Sequence of chain 2.A:
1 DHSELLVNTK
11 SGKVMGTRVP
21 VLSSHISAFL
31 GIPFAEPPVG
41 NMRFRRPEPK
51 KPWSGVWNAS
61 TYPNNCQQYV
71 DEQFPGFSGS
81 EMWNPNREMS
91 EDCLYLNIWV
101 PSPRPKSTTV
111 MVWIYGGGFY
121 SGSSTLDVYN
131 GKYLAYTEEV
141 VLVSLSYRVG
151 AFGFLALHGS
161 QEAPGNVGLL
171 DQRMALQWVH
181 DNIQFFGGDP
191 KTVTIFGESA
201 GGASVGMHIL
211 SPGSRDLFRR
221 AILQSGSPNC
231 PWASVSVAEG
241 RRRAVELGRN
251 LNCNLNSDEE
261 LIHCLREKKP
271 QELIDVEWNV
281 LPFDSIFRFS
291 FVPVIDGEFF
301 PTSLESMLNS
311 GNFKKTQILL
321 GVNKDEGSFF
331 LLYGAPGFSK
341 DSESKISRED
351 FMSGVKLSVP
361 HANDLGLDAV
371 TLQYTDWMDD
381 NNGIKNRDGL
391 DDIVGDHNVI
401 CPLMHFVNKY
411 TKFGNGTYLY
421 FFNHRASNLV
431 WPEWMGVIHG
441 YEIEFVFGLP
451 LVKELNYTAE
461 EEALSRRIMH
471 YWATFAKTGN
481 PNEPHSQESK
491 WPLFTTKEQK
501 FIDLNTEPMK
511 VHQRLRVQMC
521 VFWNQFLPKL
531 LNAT

The protein below binds the small molecule below.
Small molecule (SMILES): O=C(NCCCCCCNc1c2c(nc3ccccc13)CCCC2)c1cccnc1

Binding-site contacts:
Ligand atom C10 contacts residue PHE329 of chain 2.A at 3.4 Å (hydrophobic).
Ligand atom O1 contacts residue GLN73 of chain 2.A at 3.9 Å.
Ligand atom C10 contacts residue TRP431 of chain 2.A at 3.4 Å (hydrophobic).
Ligand atom C11 contacts residue TRP83 of chain 2.A at 3.4 Å (hydrophobic).
Ligand atom C8 contacts residue TYR441 of chain 2.A at 3.7 Å (hydrophobic).
Ligand atom N1 contacts residue TRP83 of chain 2.A at 3.8 Å.
Ligand atom C19 contacts residue ASP71 of chain 2.A at 3.7 Å.
Ligand atom C22 contacts residue TYR69 of chain 2.A at 3.5 Å (hydrophobic).
Ligand atom C12 contacts residue TRP83 of chain 2.A at 3.3 Å (hydrophobic).
Ligand atom C25 contacts residue GLN73 of chain 2.A at 3.6 Å.
Ligand atom C11 contacts residue PHE329 of chain 2.A at 3.5 Å (hydrophobic).
Ligand atom C19 contacts residue TYR69 of chain 2.A at 3.6 Å (hydrophobic).
Ligand atom C8 contacts residue ILE438 of chain 2.A at 3.7 Å (hydrophobic).
Ligand atom N3 contacts residue TYR69 of chain 2.A at 3.8 Å.
Ligand atom C7 contacts residue TRP83 of chain 2.A at 3.4 Å (hydrophobic).
Ligand atom C14 contacts residue TYR120 of chain 2.A at 3.8 Å (hydrophobic).
Ligand atom C1 contacts residue HIS439 of chain 2.A at 3.6 Å.
Ligand atom O1 contacts residue ASP71 of chain 2.A at 3.5 Å.
Ligand atom C7 contacts residue HIS439 of chain 2.A at 3.6 Å.
Ligand atom C15 contacts residue TYR120 of chain 2.A at 3.4 Å (hydrophobic).
Ligand atom C5 contacts residue TRP83 of chain 2.A at 3.8 Å (hydrophobic).
Ligand atom O1 contacts residue GLU72 of chain 2.A at 2.9 Å (salt-bridge).
Ligand atom C9 contacts residue TRP431 of chain 2.A at 3.5 Å (hydrophobic).
Ligand atom N1 contacts residue HIS439 of chain 2.A at 2.8 Å (h-bond).
Ligand atom C9 contacts residue PHE329 of chain 2.A at 3.6 Å (hydrophobic).
Ligand atom C16 contacts residue TYR120 of chain 2.A at 3.2 Å (hydrophobic).
Ligand atom C20 contacts residue TYR69 of chain 2.A at 3.7 Å (hydrophobic).
Ligand atom C17 contacts residue TYR120 of chain 2.A at 3.3 Å (hydrophobic).
Ligand atom C8 contacts residue HIS439 of chain 2.A at 3.5 Å.
Ligand atom O1 contacts residue TYR69 of chain 2.A at 3.6 Å.
Ligand atom N2 contacts residue TRP83 of chain 2.A at 3.6 Å.
Ligand atom C12 contacts residue PHE329 of chain 2.A at 3.7 Å (hydrophobic).
Ligand atom O1 contacts residue VAL70 of chain 2.A at 3.6 Å.
Ligand atom C8 contacts residue PHE329 of chain 2.A at 3.7 Å (hydrophobic).
Ligand atom C14 contacts residue PHE329 of chain 2.A at 3.3 Å (hydrophobic).
Ligand atom N4 contacts residue GLN73 of chain 2.A at 3.5 Å (h-bond).
Ligand atom C2 contacts residue GLU198 of chain 2.A at 3.4 Å.
Ligand atom C8 contacts residue TRP83 of chain 2.A at 3.8 Å (hydrophobic).
Ligand atom C13 contacts residue TRP83 of chain 2.A at 3.4 Å (hydrophobic).
Ligand atom C6 contacts residue HIS439 of chain 2.A at 3.6 Å.